Binding-site contacts:
Ligand atom C1' contacts residue MET46 of chain 1.A at 4.1 Å (hydrophobic).
Ligand atom C1' contacts residue ASN17 of chain 1.B at 4.0 Å.
Ligand atom C4 contacts residue LYS14 of chain 1.B at 3.8 Å.
Ligand atom C2 contacts residue LYS14 of chain 1.B at 4.4 Å.
Ligand atom C6 contacts residue LYS14 of chain 1.B at 3.6 Å.
Ligand atom C3 contacts residue LYS14 of chain 1.B at 4.3 Å.
Ligand atom C4 contacts residue SER10 of chain 1.B at 4.2 Å.
Ligand atom C5 contacts residue GLU13 of chain 1.B at 4.2 Å.
Ligand atom O2 contacts residue ASN17 of chain 1.B at 3.3 Å.
Ligand atom C3 contacts residue GLU13 of chain 1.B at 3.8 Å.
Ligand atom C1 contacts residue MET46 of chain 1.A at 4.2 Å (hydrophobic).
Ligand atom O1' contacts residue ASN17 of chain 1.B at 3.0 Å (h-bond).
Ligand atom C2 contacts residue GLU13 of chain 1.B at 4.2 Å.
Ligand atom C6 contacts residue ILE49 of chain 1.A at 3.7 Å (hydrophobic).
Ligand atom C4 contacts residue GLU13 of chain 1.B at 3.4 Å.
Ligand atom C2 contacts residue ASN17 of chain 1.B at 4.1 Å.
Ligand atom C1' contacts residue LYS14 of chain 1.B at 4.0 Å.
Ligand atom C4 contacts residue ASN45 of chain 1.A at 3.4 Å.
Ligand atom O2' contacts residue LYS14 of chain 1.B at 3.1 Å (salt-bridge).
Ligand atom C1 contacts residue LYS14 of chain 1.B at 4.0 Å.
Ligand atom O1' contacts residue MET46 of chain 1.A at 3.6 Å.
Ligand atom C5 contacts residue LYS14 of chain 1.B at 3.7 Å.
Ligand atom O1' contacts residue LYS14 of chain 1.B at 4.5 Å.
Ligand atom C3 contacts residue ASN45 of chain 1.A at 3.7 Å.
Ligand atom O2 contacts residue MET46 of chain 1.A at 3.4 Å.
Ligand atom C2 contacts residue MET46 of chain 1.A at 3.8 Å (hydrophobic).
Ligand atom C5 contacts residue ILE49 of chain 1.A at 3.7 Å (hydrophobic).
Ligand atom C5 contacts residue SER10 of chain 1.B at 3.8 Å.
Ligand atom C5 contacts residue ASN45 of chain 1.A at 4.4 Å.

Sequence of chain 1.B:
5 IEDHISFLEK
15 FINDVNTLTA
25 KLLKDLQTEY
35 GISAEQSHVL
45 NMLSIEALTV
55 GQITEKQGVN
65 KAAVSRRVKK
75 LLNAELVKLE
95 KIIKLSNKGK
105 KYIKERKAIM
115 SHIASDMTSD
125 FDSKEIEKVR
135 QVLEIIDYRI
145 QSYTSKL

Sequence of chain 1.A:
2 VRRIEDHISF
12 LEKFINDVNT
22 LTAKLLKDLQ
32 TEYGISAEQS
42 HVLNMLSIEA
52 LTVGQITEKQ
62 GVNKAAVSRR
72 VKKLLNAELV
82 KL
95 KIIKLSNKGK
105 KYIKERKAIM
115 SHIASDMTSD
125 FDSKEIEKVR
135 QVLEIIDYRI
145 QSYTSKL

This small molecule binds to this protein.
Small molecule (SMILES): O=C(O)c1ccccc1O